Sequence of chain 1.D:
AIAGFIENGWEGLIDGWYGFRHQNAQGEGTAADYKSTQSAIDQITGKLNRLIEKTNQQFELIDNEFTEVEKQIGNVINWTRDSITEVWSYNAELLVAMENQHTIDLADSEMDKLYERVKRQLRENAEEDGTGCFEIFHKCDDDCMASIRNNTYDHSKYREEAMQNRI

Binding-site contacts:
Ligand atom C8 contacts residue LYS75 of chain 1.D at 3.9 Å.
Ligand atom C7 contacts residue ASN79 of chain 1.D at 3.7 Å.
Ligand atom C5 contacts residue ASN82 of chain 1.D at 3.7 Å.
Ligand atom C7 contacts residue GLU72 of chain 1.D at 4.1 Å.
Ligand atom C2 contacts residue ASN82 of chain 1.D at 2.6 Å.
Ligand atom C8 contacts residue GLU72 of chain 1.D at 3.2 Å.
Ligand atom C4 contacts residue ASN82 of chain 1.D at 4.3 Å.
Ligand atom O5 contacts residue ASN82 of chain 1.D at 2.4 Å (h-bond).
Ligand atom N2 contacts residue GLU72 of chain 1.D at 4.0 Å.
Ligand atom O7 contacts residue ASN82 of chain 1.D at 3.5 Å (h-bond).
Ligand atom C7 contacts residue ASN82 of chain 1.D at 3.5 Å.
Ligand atom C8 contacts residue ASN79 of chain 1.D at 3.4 Å.
Ligand atom C3 contacts residue ASN82 of chain 1.D at 3.9 Å.
Ligand atom C1 contacts residue ASN82 of chain 1.D at 1.5 Å.
Ligand atom N2 contacts residue ASN82 of chain 1.D at 3.1 Å (h-bond).
Ligand atom O7 contacts residue ASN79 of chain 1.D at 3.3 Å (h-bond).

A protein and the small-molecule ligand that binds it are described below.
Small molecule (SMILES): CC(=O)N[C@@H]1[C@@H](O)[C@H](O)[C@@H](CO)O[C@H]1O